Sequence of chain 3.A:
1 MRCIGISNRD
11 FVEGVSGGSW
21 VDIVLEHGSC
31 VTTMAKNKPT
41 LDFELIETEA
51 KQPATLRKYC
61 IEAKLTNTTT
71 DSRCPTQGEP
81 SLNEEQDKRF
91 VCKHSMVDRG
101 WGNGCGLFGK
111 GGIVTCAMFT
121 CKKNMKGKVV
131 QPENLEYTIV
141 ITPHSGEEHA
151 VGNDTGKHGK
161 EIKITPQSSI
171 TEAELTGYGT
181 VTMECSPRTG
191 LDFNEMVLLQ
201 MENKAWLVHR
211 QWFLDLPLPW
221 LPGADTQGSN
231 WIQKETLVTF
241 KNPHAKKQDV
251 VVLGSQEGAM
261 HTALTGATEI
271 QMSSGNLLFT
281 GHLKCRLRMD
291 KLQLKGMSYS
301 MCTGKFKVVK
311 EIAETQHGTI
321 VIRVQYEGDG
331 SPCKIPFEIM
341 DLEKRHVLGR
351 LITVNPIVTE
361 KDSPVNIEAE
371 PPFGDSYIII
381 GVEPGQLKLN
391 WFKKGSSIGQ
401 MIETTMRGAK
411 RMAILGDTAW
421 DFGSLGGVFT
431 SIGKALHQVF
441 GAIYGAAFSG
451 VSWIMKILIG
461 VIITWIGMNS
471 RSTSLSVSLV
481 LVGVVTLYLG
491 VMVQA

Binding-site contacts:
Ligand atom C1 contacts residue ASN67 of chain 3.A at 1.4 Å.
Ligand atom C4 contacts residue ASN67 of chain 3.A at 4.2 Å.
Ligand atom C8 contacts residue MET118 of chain 3.A at 4.3 Å (hydrophobic).
Ligand atom C8 contacts residue ASN67 of chain 3.A at 4.3 Å.
Ligand atom C3 contacts residue ASN67 of chain 3.A at 3.8 Å.
Ligand atom C2 contacts residue ASN67 of chain 3.A at 2.5 Å.
Ligand atom O5 contacts residue ASN67 of chain 3.A at 2.4 Å (h-bond).
Ligand atom C8 contacts residue PHE90 of chain 3.A at 3.7 Å (hydrophobic).
Ligand atom C7 contacts residue ASN67 of chain 3.A at 3.9 Å.
Ligand atom O7 contacts residue ASN67 of chain 3.A at 4.3 Å.
Ligand atom C5 contacts residue ASN67 of chain 3.A at 3.7 Å.
Ligand atom N2 contacts residue ASN67 of chain 3.A at 2.9 Å (h-bond).

The protein below binds the small molecule below.
Small molecule (SMILES): CC(=O)N[C@@H]1[C@@H](O)[C@H](O)[C@@H](CO)O[C@H]1O